Binding-site contacts:
Ligand atom O3P contacts residue MET44 of chain 1.C at 3.7 Å.
Ligand atom O1P contacts residue CYS43 of chain 1.C at 4.3 Å.
Ligand atom C2 contacts residue SER66 of chain 1.C at 4.4 Å.
Ligand atom P contacts residue SER66 of chain 1.C at 4.3 Å.
Ligand atom C2 contacts residue MET44 of chain 1.C at 4.3 Å (hydrophobic).
Ligand atom O3P contacts residue ASP46 of chain 1.C at 3.6 Å.
Ligand atom O1P contacts residue HIS42 of chain 1.B at 4.2 Å.
Ligand atom C2 contacts residue CYS43 of chain 1.C at 3.7 Å (hydrophobic).
Ligand atom O1P contacts residue SER66 of chain 1.C at 4.0 Å.
Ligand atom C1 contacts residue VAL65 of chain 1.C at 4.2 Å (hydrophobic).
Ligand atom P contacts residue HIS42 of chain 1.B at 3.4 Å.
Ligand atom C1 contacts residue TRP67 of chain 1.C at 3.2 Å (hydrophobic).
Ligand atom O2P contacts residue SER47 of chain 1.C at 2.5 Å (h-bond).
Ligand atom O1P contacts residue SER47 of chain 1.C at 2.5 Å (h-bond).
Ligand atom C2 contacts residue SER47 of chain 1.C at 3.3 Å.
Ligand atom P contacts residue SER47 of chain 1.C at 1.6 Å.
Ligand atom C3 contacts residue MET44 of chain 1.C at 3.5 Å (hydrophobic).
Ligand atom O3P contacts residue SER47 of chain 1.C at 2.5 Å (h-bond).
Ligand atom C1 contacts residue SER47 of chain 1.C at 3.7 Å.
Ligand atom C1 contacts residue SER66 of chain 1.C at 3.5 Å.
Ligand atom P contacts residue GLY45 of chain 1.C at 4.3 Å.
Ligand atom O2P contacts residue HIS42 of chain 1.B at 2.6 Å (h-bond).
Ligand atom C3 contacts residue CYS43 of chain 1.C at 3.5 Å (hydrophobic).
Ligand atom O3P contacts residue CYS43 of chain 1.C at 3.7 Å.
Ligand atom O2P contacts residue SER66 of chain 1.C at 4.5 Å.
Ligand atom C1 contacts residue GLY68 of chain 1.C at 3.8 Å.
Ligand atom O3P contacts residue GLY45 of chain 1.C at 2.9 Å (h-bond).

Sequence of chain 1.C:
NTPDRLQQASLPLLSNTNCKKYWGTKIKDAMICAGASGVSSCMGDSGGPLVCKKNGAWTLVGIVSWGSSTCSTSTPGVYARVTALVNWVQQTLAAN

Sequence of chain 1.B:
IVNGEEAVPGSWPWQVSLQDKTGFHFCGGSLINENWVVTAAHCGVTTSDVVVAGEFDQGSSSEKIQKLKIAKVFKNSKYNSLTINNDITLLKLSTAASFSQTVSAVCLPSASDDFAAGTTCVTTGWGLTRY

A small-molecule ligand and the protein it binds are described below.
Small molecule (SMILES): CC(C)OP(=O)(O)O